Binding-site contacts:
Ligand atom O7 contacts residue GLN65 of chain 1.C at 4.0 Å.
Ligand atom C5 contacts residue ASN213 of chain 1.A at 3.7 Å.
Ligand atom O6 contacts residue CYS212 of chain 1.A at 2.7 Å (h-bond).
Ligand atom C5 contacts residue ARG208 of chain 1.A at 3.8 Å.
Ligand atom C6 contacts residue ARG208 of chain 1.A at 3.4 Å.
Ligand atom C1 contacts residue CYS212 of chain 1.A at 4.4 Å (hydrophobic).
Ligand atom C7 contacts residue ASN213 of chain 1.A at 3.8 Å.
Ligand atom C6 contacts residue CYS212 of chain 1.A at 3.7 Å (hydrophobic).
Ligand atom O7 contacts residue ASN213 of chain 1.A at 4.3 Å.
Ligand atom C8 contacts residue CYS131 of chain 1.A at 3.9 Å (hydrophobic).
Ligand atom C5 contacts residue CYS212 of chain 1.A at 4.2 Å (hydrophobic).
Ligand atom C4 contacts residue ASN213 of chain 1.A at 4.3 Å.
Ligand atom C8 contacts residue PHE60 of chain 1.C at 3.3 Å (hydrophobic).
Ligand atom C7 contacts residue ALA62 of chain 1.C at 4.5 Å (hydrophobic).
Ligand atom O5 contacts residue CYS212 of chain 1.A at 3.7 Å.
Ligand atom C8 contacts residue GLN65 of chain 1.C at 3.7 Å.
Ligand atom C7 contacts residue GLN65 of chain 1.C at 4.4 Å.
Ligand atom C8 contacts residue ALA62 of chain 1.C at 3.6 Å (hydrophobic).
Ligand atom C8 contacts residue SER61 of chain 1.C at 4.0 Å.
Ligand atom O5 contacts residue ASN213 of chain 1.A at 2.4 Å (h-bond).
Ligand atom C3 contacts residue ASN213 of chain 1.A at 3.8 Å.
Ligand atom O6 contacts residue CYS131 of chain 1.A at 3.4 Å (h-bond).
Ligand atom O5 contacts residue ARG208 of chain 1.A at 4.5 Å.
Ligand atom O6 contacts residue ARG208 of chain 1.A at 2.4 Å (salt-bridge).
Ligand atom C1 contacts residue ASN213 of chain 1.A at 1.4 Å.
Ligand atom C2 contacts residue ASN213 of chain 1.A at 2.4 Å.
Ligand atom C8 contacts residue ARG208 of chain 1.A at 4.4 Å.
Ligand atom N2 contacts residue ASN213 of chain 1.A at 2.8 Å (h-bond).

Sequence of chain 1.A:
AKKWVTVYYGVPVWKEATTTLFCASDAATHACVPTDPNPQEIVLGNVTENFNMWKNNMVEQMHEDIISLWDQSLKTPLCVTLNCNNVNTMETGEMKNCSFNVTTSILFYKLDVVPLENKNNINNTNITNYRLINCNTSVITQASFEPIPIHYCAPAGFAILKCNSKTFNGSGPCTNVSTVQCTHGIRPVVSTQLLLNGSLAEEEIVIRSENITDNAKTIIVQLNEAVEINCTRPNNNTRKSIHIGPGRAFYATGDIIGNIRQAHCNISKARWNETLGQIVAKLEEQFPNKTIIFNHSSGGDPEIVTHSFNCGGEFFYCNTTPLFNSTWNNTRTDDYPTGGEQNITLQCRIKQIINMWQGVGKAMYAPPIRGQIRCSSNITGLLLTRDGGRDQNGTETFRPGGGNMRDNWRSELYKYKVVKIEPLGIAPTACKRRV

The protein below binds the small molecule below.
Small molecule (SMILES): CC(=O)N[C@H]1[C@H](O[C@H]2[C@H](O)[C@@H](NC(C)=O)CO[C@@H]2CO)O[C@H](CO)[C@@H](O)[C@@H]1O

Sequence of chain 1.C:
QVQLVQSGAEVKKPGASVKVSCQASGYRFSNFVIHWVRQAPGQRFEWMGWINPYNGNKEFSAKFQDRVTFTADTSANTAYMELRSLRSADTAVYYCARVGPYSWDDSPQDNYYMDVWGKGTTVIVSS